Sequence of chain 1.A:
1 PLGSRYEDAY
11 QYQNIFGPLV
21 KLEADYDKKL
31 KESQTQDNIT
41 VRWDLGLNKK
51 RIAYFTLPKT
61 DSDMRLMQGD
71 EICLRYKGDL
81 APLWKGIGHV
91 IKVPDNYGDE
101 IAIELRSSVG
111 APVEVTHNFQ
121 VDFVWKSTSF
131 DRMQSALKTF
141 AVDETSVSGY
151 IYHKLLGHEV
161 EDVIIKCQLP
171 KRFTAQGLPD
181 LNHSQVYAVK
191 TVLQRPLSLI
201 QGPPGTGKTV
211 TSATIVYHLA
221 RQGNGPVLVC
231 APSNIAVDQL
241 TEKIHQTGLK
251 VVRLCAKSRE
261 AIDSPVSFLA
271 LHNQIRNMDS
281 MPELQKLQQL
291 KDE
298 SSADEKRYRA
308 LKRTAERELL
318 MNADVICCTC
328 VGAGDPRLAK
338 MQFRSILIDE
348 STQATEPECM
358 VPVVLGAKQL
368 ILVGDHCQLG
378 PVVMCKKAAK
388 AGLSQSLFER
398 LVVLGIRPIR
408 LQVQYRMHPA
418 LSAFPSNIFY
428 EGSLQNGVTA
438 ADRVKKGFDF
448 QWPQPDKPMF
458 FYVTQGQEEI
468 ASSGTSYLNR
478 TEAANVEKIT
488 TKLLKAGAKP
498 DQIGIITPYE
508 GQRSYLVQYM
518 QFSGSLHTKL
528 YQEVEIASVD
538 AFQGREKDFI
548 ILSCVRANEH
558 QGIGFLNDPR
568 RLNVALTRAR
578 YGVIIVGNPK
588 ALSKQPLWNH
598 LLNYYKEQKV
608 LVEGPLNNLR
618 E

A protein and the small-molecule ligand that binds it are described below.
Small molecule (SMILES): Nc1ncnc2c1ncn2[C@@H]1O[C@H](CO[P](=O)(O)O[P](=O)(O)NP(=O)(O)O)[C@@H](O)[C@H]1O

Binding-site contacts:
Ligand atom C5' contacts residue VAL210 of chain 1.A at 3.8 Å (hydrophobic).
Ligand atom C4 contacts residue TYR412 of chain 1.A at 3.4 Å (hydrophobic).
Ligand atom O1B contacts residue LYS208 of chain 1.A at 2.7 Å (salt-bridge).
Ligand atom N6 contacts residue ASP180 of chain 1.A at 2.8 Å (salt-bridge).
Ligand atom N3B contacts residue GLY205 of chain 1.A at 3.2 Å (h-bond).
Ligand atom N6 contacts residue ASN182 of chain 1.A at 3.2 Å (h-bond).
Ligand atom O1A contacts residue LYS208 of chain 1.A at 3.8 Å.
Ligand atom N3B contacts residue ARG413 of chain 1.A at 3.1 Å (salt-bridge).
Ligand atom O3A contacts residue GLY207 of chain 1.A at 3.2 Å (h-bond).
Ligand atom N3 contacts residue TYR412 of chain 1.A at 3.5 Å.
Ligand atom O3' contacts residue GLU543 of chain 1.A at 3.0 Å (salt-bridge).
Ligand atom O1B contacts residue GLY207 of chain 1.A at 3.4 Å (h-bond).
Ligand atom O2B contacts residue MG1 of chain 1.B at 2.5 Å.
Ligand atom O1A contacts residue THR209 of chain 1.A at 3.4 Å (h-bond).
Ligand atom O3A contacts residue GLY205 of chain 1.A at 3.7 Å.
Ligand atom O2G contacts residue ARG575 of chain 1.A at 3.0 Å (salt-bridge).
Ligand atom O2A contacts residue THR209 of chain 1.A at 3.7 Å.
Ligand atom O1B contacts residue THR206 of chain 1.A at 3.5 Å (h-bond).
Ligand atom N1 contacts residue ASP180 of chain 1.A at 3.5 Å (salt-bridge).
Ligand atom C5 contacts residue TYR412 of chain 1.A at 3.6 Å (hydrophobic).
Ligand atom C2 contacts residue TYR412 of chain 1.A at 3.4 Å (hydrophobic).
Ligand atom O2G contacts residue ARG413 of chain 1.A at 3.1 Å (salt-bridge).
Ligand atom O2B contacts residue THR209 of chain 1.A at 2.6 Å (h-bond).
Ligand atom O1A contacts residue VAL210 of chain 1.A at 2.9 Å (h-bond).
Ligand atom PB contacts residue LYS208 of chain 1.A at 3.7 Å.
Ligand atom O1G contacts residue MG1 of chain 1.B at 2.0 Å.
Ligand atom PG contacts residue MG1 of chain 1.B at 3.5 Å.
Ligand atom C4' contacts residue GLU543 of chain 1.A at 3.7 Å.
Ligand atom N1 contacts residue TYR412 of chain 1.A at 3.7 Å.
Ligand atom C1' contacts residue TYR412 of chain 1.A at 3.6 Å (hydrophobic).
Ligand atom O1A contacts residue GLY207 of chain 1.A at 3.2 Å.
Ligand atom O1G contacts residue GLY541 of chain 1.A at 3.3 Å.
Ligand atom N7 contacts residue GLN185 of chain 1.A at 3.3 Å (h-bond).
Ligand atom N9 contacts residue TYR412 of chain 1.A at 3.5 Å.
Ligand atom O2G contacts residue GLN375 of chain 1.A at 3.4 Å (h-bond).
Ligand atom C6 contacts residue ASP180 of chain 1.A at 3.5 Å.
Ligand atom O2A contacts residue LYS243 of chain 1.A at 3.5 Å (salt-bridge).
Ligand atom O3G contacts residue GLN375 of chain 1.A at 2.8 Å (h-bond).
Ligand atom O3G contacts residue LYS208 of chain 1.A at 2.5 Å (salt-bridge).
Ligand atom N6 contacts residue GLN185 of chain 1.A at 3.1 Å (h-bond).